Binding-site contacts:
Ligand atom C8 contacts residue ASN297 of chain 1.I at 3.2 Å.
Ligand atom C3 contacts residue HIS331 of chain 1.I at 3.8 Å.
Ligand atom O7 contacts residue ASN333 of chain 1.I at 3.2 Å (h-bond).
Ligand atom C8 contacts residue HIS331 of chain 1.I at 3.9 Å.
Ligand atom C2 contacts residue ASN333 of chain 1.I at 2.5 Å.
Ligand atom O5 contacts residue SER413 of chain 1.I at 4.1 Å.
Ligand atom C7 contacts residue ASN297 of chain 1.I at 4.2 Å.
Ligand atom C5 contacts residue ASN333 of chain 1.I at 3.8 Å.
Ligand atom C7 contacts residue ASN333 of chain 1.I at 3.2 Å.
Ligand atom C8 contacts residue CYS298 of chain 1.I at 4.5 Å (hydrophobic).
Ligand atom O6 contacts residue SER413 of chain 1.I at 4.3 Å.
Ligand atom N2 contacts residue HIS331 of chain 1.I at 3.0 Å (h-bond).
Ligand atom C2 contacts residue HIS331 of chain 1.I at 3.9 Å.
Ligand atom O5 contacts residue THR415 of chain 1.I at 4.0 Å.
Ligand atom N2 contacts residue ASN333 of chain 1.I at 2.9 Å (h-bond).
Ligand atom C1 contacts residue HIS331 of chain 1.I at 4.3 Å.
Ligand atom C8 contacts residue THR299 of chain 1.I at 3.6 Å.
Ligand atom O5 contacts residue ASN333 of chain 1.I at 2.4 Å (h-bond).
Ligand atom C8 contacts residue ASN333 of chain 1.I at 4.3 Å.
Ligand atom C7 contacts residue HIS331 of chain 1.I at 3.9 Å.
Ligand atom O3 contacts residue HIS331 of chain 1.I at 4.3 Å.
Ligand atom C1 contacts residue ASN333 of chain 1.I at 1.5 Å.
Ligand atom O7 contacts residue ASN297 of chain 1.I at 4.0 Å.
Ligand atom C3 contacts residue ASN333 of chain 1.I at 3.9 Å.
Ligand atom C1 contacts residue THR415 of chain 1.I at 4.0 Å.
Ligand atom O6 contacts residue THR415 of chain 1.I at 4.3 Å.
Ligand atom C4 contacts residue ASN333 of chain 1.I at 4.3 Å.

This small molecule binds to this protein.
Small molecule (SMILES): CC(=O)N[C@H]1[C@H](O[C@H]2[C@H](O)[C@@H](NC(C)=O)CO[C@@H]2CO)O[C@H](CO)[C@@H](O)[C@@H]1O

Sequence of chain 1.I:
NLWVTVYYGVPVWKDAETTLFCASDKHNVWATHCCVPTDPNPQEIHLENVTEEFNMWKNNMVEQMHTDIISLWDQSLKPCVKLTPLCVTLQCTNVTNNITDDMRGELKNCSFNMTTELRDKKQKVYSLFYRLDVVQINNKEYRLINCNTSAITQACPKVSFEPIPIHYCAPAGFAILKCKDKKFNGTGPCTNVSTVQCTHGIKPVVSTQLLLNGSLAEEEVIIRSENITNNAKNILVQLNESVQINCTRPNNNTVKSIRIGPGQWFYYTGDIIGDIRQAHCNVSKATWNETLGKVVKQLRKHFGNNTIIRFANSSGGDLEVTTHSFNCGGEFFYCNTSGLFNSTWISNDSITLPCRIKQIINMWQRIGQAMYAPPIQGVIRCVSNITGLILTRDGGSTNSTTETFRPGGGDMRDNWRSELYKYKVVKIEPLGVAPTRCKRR